Binding-site contacts:
Ligand atom O2 contacts residue GLN152 of chain 3.A at 3.4 Å (h-bond).
Ligand atom C contacts residue TYR156 of chain 3.A at 3.3 Å (hydrophobic).
Ligand atom C17 contacts residue NAD1 of chain 3.B at 3.4 Å.
Ligand atom C5 contacts residue TRP194 of chain 3.A at 3.4 Å (hydrophobic).
Ligand atom F1 contacts residue TYR255 of chain 1.A at 3.0 Å.
Ligand atom C16 contacts residue TYR255 of chain 1.A at 3.4 Å (hydrophobic).
Ligand atom O contacts residue TYR156 of chain 3.A at 2.3 Å (h-bond).
Ligand atom C6 contacts residue TRP194 of chain 3.A at 3.4 Å (hydrophobic).
Ligand atom C contacts residue NAD1 of chain 3.B at 3.2 Å.
Ligand atom C12 contacts residue ALA151 of chain 3.A at 3.5 Å (hydrophobic).
Ligand atom C10 contacts residue GLN150 of chain 3.A at 3.9 Å.
Ligand atom C17 contacts residue TYR255 of chain 1.A at 3.7 Å (hydrophobic).
Ligand atom O1 contacts residue HIS95 of chain 3.A at 3.7 Å.
Ligand atom O2 contacts residue ALA151 of chain 3.A at 3.0 Å (h-bond).
Ligand atom C3 contacts residue LEU197 of chain 3.A at 3.8 Å (hydrophobic).
Ligand atom C1 contacts residue TYR156 of chain 3.A at 3.5 Å (hydrophobic).
Ligand atom C4 contacts residue LEU197 of chain 3.A at 3.4 Å (hydrophobic).
Ligand atom C9 contacts residue GLN150 of chain 3.A at 3.5 Å.
Ligand atom O contacts residue NAD1 of chain 3.B at 2.9 Å.
Ligand atom C contacts residue SER143 of chain 3.A at 3.4 Å.
Ligand atom F1 contacts residue NAD1 of chain 3.B at 3.7 Å.
Ligand atom F1 contacts residue VAL145 of chain 3.A at 3.4 Å.
Ligand atom C6 contacts residue LEU197 of chain 3.A at 3.7 Å (hydrophobic).
Ligand atom C5 contacts residue LEU197 of chain 3.A at 3.4 Å (hydrophobic).
Ligand atom C1 contacts residue NAD1 of chain 3.B at 3.6 Å.
Ligand atom C13 contacts residue ALA151 of chain 3.A at 3.6 Å (hydrophobic).
Ligand atom C17 contacts residue SER143 of chain 3.A at 3.5 Å.
Ligand atom C14 contacts residue GLN150 of chain 3.A at 3.5 Å.
Ligand atom N contacts residue GLN150 of chain 3.A at 3.6 Å.
Ligand atom F1 contacts residue SER143 of chain 3.A at 2.8 Å.
Ligand atom C16 contacts residue ASN188 of chain 3.A at 3.4 Å.
Ligand atom F contacts residue HIS95 of chain 3.A at 2.9 Å.
Ligand atom C2 contacts residue HIS95 of chain 3.A at 3.8 Å.
Ligand atom O1 contacts residue LEU197 of chain 3.A at 3.5 Å.
Ligand atom O contacts residue SER143 of chain 3.A at 2.5 Å (h-bond).
Ligand atom C1 contacts residue HIS95 of chain 3.A at 3.4 Å.
Ligand atom F1 contacts residue PRO186 of chain 3.A at 3.6 Å.
Ligand atom C3 contacts residue HIS95 of chain 3.A at 3.8 Å.
Ligand atom C13 contacts residue GLN150 of chain 3.A at 3.8 Å.
Ligand atom C15 contacts residue ASN188 of chain 3.A at 3.4 Å.

A small-molecule ligand and the protein it binds are described below.
Small molecule (SMILES): O=C(c1ccc(F)c(O)c1)c1cccc(-c2cccc(O)c2F)n1

Sequence of chain 3.A:
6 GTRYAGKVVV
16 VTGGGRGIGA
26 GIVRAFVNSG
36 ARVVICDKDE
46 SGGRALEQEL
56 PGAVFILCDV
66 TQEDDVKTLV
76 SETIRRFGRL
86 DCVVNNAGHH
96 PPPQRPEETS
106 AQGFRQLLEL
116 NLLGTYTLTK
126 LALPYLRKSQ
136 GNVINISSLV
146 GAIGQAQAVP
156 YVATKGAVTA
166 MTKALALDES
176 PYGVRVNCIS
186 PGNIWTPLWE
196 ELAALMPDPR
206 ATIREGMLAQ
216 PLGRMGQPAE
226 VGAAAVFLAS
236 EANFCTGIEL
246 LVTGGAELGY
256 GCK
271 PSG

Sequence of chain 1.A:
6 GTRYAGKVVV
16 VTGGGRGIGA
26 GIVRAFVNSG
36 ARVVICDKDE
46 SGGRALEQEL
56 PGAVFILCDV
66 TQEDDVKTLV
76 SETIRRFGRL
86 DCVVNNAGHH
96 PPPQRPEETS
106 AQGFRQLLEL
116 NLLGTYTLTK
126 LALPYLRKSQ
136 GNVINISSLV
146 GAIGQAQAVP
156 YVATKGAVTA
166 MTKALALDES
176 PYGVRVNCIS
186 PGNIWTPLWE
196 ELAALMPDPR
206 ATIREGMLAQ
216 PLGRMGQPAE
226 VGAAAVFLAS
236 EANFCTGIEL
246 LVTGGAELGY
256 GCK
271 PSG